This protein binds this small molecule.
Small molecule (SMILES): CC(=O)N[C@H]1[C@H]([C@H](O)[C@H](O)CO)O[C@@](O[C@H](CO)[C@@H](O)[C@@H]2O[C@@H](C(=O)O)C[C@H](O)[C@H]2NC(C)=O)(C(=O)O)C[C@@H]1O

Binding-site contacts:
Ligand atom C10 contacts residue ARG361 of chain 1.A at 3.8 Å.
Ligand atom O10 contacts residue ASN351 of chain 1.A at 2.7 Å (h-bond).
Ligand atom C5 contacts residue ASP282 of chain 1.A at 4.2 Å.
Ligand atom O4 contacts residue TYR283 of chain 1.A at 4.1 Å.
Ligand atom C4 contacts residue ASP282 of chain 1.A at 3.4 Å.
Ligand atom C5 contacts residue ILE410 of chain 1.A at 3.7 Å (hydrophobic).
Ligand atom O10 contacts residue LYS348 of chain 1.A at 4.0 Å.
Ligand atom N5 contacts residue ASP282 of chain 1.A at 3.6 Å.
Ligand atom C7 contacts residue TYR364 of chain 1.A at 4.2 Å (hydrophobic).
Ligand atom C11 contacts residue ILE359 of chain 1.A at 4.0 Å (hydrophobic).
Ligand atom C1 contacts residue ASN351 of chain 1.A at 3.8 Å.
Ligand atom C3 contacts residue ASP282 of chain 1.A at 4.2 Å.
Ligand atom N5 contacts residue ARG361 of chain 1.A at 3.6 Å.
Ligand atom C10 contacts residue ASP282 of chain 1.A at 3.8 Å.
Ligand atom C11 contacts residue ILE410 of chain 1.A at 3.6 Å (hydrophobic).
Ligand atom C9 contacts residue TYR364 of chain 1.A at 4.2 Å (hydrophobic).
Ligand atom C1 contacts residue ARG361 of chain 1.A at 3.4 Å.
Ligand atom O1A contacts residue GLY350 of chain 1.A at 3.6 Å.
Ligand atom C10 contacts residue ILE410 of chain 1.A at 3.7 Å (hydrophobic).
Ligand atom O9 contacts residue ARG361 of chain 1.A at 3.9 Å.
Ligand atom O4 contacts residue ILE410 of chain 1.A at 3.9 Å.
Ligand atom C6 contacts residue TYR364 of chain 1.A at 4.2 Å (hydrophobic).
Ligand atom N5 contacts residue ILE369 of chain 1.A at 4.0 Å.
Ligand atom O9 contacts residue TYR364 of chain 1.A at 3.5 Å.
Ligand atom O1A contacts residue ARG361 of chain 1.A at 3.1 Å (salt-bridge).
Ligand atom C4 contacts residue ASP349 of chain 1.A at 3.3 Å.
Ligand atom C11 contacts residue TYR283 of chain 1.A at 3.8 Å (hydrophobic).
Ligand atom O1B contacts residue ARG361 of chain 1.A at 2.9 Å (salt-bridge).
Ligand atom C3 contacts residue ASP349 of chain 1.A at 4.1 Å.
Ligand atom C11 contacts residue ASP282 of chain 1.A at 3.2 Å.
Ligand atom C11 contacts residue ARG361 of chain 1.A at 3.7 Å.
Ligand atom O8 contacts residue ALA366 of chain 1.A at 4.1 Å.
Ligand atom O4 contacts residue ASP282 of chain 1.A at 2.5 Å (salt-bridge).
Ligand atom O1A contacts residue ASN351 of chain 1.A at 2.6 Å (h-bond).
Ligand atom O10 contacts residue ILE410 of chain 1.A at 3.4 Å.
Ligand atom C10 contacts residue ASN351 of chain 1.A at 3.8 Å.
Ligand atom O4 contacts residue ASP349 of chain 1.A at 2.6 Å (salt-bridge).
Ligand atom N5 contacts residue ILE410 of chain 1.A at 4.2 Å.
Ligand atom O10 contacts residue ASP349 of chain 1.A at 3.3 Å.
Ligand atom C8 contacts residue TYR364 of chain 1.A at 3.5 Å (hydrophobic).

Sequence of chain 1.A:
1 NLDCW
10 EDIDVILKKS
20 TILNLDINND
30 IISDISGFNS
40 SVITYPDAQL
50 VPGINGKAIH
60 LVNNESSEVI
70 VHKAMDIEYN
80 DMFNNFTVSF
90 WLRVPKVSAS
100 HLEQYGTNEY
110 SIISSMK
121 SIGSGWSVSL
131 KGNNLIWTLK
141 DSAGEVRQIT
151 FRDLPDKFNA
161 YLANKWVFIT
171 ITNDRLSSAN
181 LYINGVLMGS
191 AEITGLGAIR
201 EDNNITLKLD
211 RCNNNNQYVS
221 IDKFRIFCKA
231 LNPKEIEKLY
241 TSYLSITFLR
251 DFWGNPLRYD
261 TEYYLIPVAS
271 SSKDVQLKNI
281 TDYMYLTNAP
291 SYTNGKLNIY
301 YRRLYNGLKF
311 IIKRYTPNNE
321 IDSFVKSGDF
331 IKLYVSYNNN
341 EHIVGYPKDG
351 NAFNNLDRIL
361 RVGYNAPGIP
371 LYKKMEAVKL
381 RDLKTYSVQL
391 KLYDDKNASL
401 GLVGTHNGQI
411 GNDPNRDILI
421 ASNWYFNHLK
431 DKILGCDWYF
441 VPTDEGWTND